Sequence of chain 1.A:
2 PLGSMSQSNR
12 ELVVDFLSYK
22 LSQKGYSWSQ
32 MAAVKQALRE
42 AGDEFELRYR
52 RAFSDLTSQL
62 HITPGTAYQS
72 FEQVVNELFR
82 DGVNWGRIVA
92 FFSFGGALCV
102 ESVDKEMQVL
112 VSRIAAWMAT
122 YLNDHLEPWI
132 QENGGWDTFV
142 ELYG

Binding-site contacts:
Ligand atom C27 contacts residue ALA42 of chain 1.A at 3.6 Å (hydrophobic).
Ligand atom C3 contacts residue ALA98 of chain 1.A at 3.6 Å (hydrophobic).
Ligand atom C2 contacts residue PHE95 of chain 1.A at 3.5 Å (hydrophobic).
Ligand atom C33 contacts residue TYR144 of chain 1.A at 3.4 Å (hydrophobic).
Ligand atom C14 contacts residue LEU79 of chain 1.A at 3.5 Å (hydrophobic).
Ligand atom N6 contacts residue GLU45 of chain 1.A at 3.4 Å.
Ligand atom O2 contacts residue ASN85 of chain 1.A at 3.0 Å (h-bond).
Ligand atom O1 contacts residue ALA91 of chain 1.A at 3.6 Å.
Ligand atom C3 contacts residue SER94 of chain 1.A at 3.6 Å.
Ligand atom C31 contacts residue TYR144 of chain 1.A at 3.6 Å (hydrophobic).
Ligand atom O4 contacts residue PHE46 of chain 1.A at 3.6 Å.
Ligand atom C10 contacts residue LEU57 of chain 1.A at 3.5 Å (hydrophobic).
Ligand atom C9 contacts residue PHE54 of chain 1.A at 3.6 Å (hydrophobic).
Ligand atom C4 contacts residue ALA98 of chain 1.A at 3.6 Å (hydrophobic).
Ligand atom C15 contacts residue LEU79 of chain 1.A at 3.3 Å (hydrophobic).
Ligand atom C7 contacts residue LEU57 of chain 1.A at 3.6 Å (hydrophobic).
Ligand atom C5 contacts residue ASP56 of chain 1.A at 3.4 Å.
Ligand atom C8 contacts residue PHE54 of chain 1.A at 3.4 Å (hydrophobic).
Ligand atom N3 contacts residue PHE54 of chain 1.A at 3.4 Å.
Ligand atom N4 contacts residue ARG88 of chain 1.A at 3.0 Å (salt-bridge).
Ligand atom C17 contacts residue LEU79 of chain 1.A at 3.4 Å (hydrophobic).
Ligand atom C18 contacts residue ARG88 of chain 1.A at 3.5 Å.
Ligand atom C3 contacts residue PHE95 of chain 1.A at 3.6 Å (hydrophobic).
Ligand atom N1 contacts residue LEU57 of chain 1.A at 3.0 Å (h-bond).
Ligand atom N1 contacts residue SER55 of chain 1.A at 3.4 Å (h-bond).
Ligand atom C22 contacts residue GLY87 of chain 1.A at 3.5 Å.
Ligand atom C30 contacts residue TYR50 of chain 1.A at 3.5 Å (hydrophobic).
Ligand atom C1 contacts residue ARG51 of chain 1.A at 3.6 Å.
Ligand atom C7 contacts residue SER55 of chain 1.A at 3.5 Å.
Ligand atom C10 contacts residue SER55 of chain 1.A at 3.4 Å.
Ligand atom O2 contacts residue ARG88 of chain 1.A at 3.0 Å (salt-bridge).
Ligand atom C15 contacts residue PHE54 of chain 1.A at 3.5 Å (hydrophobic).
Ligand atom N6 contacts residue ALA42 of chain 1.A at 3.4 Å.
Ligand atom N5 contacts residue TYR144 of chain 1.A at 3.5 Å.
Ligand atom C18 contacts residue PHE54 of chain 1.A at 3.4 Å (hydrophobic).
Ligand atom N2 contacts residue SER55 of chain 1.A at 2.9 Å (h-bond).
Ligand atom C35 contacts residue TYR144 of chain 1.A at 3.5 Å (hydrophobic).
Ligand atom S1 contacts residue PHE46 of chain 1.A at 3.5 Å.
Ligand atom S2 contacts residue PHE54 of chain 1.A at 3.6 Å.
Ligand atom N2 contacts residue LEU57 of chain 1.A at 3.4 Å.

The small molecule below binds the protein below.
Small molecule (SMILES): O=C(Nc1nc2ccccc2s1)c1cccc2c1CN(c1nc(C(=O)O)c(CCCOc3ccc(-n4ncc5cncnc54)cc3)s1)CC2